Sequence of chain 1.A:
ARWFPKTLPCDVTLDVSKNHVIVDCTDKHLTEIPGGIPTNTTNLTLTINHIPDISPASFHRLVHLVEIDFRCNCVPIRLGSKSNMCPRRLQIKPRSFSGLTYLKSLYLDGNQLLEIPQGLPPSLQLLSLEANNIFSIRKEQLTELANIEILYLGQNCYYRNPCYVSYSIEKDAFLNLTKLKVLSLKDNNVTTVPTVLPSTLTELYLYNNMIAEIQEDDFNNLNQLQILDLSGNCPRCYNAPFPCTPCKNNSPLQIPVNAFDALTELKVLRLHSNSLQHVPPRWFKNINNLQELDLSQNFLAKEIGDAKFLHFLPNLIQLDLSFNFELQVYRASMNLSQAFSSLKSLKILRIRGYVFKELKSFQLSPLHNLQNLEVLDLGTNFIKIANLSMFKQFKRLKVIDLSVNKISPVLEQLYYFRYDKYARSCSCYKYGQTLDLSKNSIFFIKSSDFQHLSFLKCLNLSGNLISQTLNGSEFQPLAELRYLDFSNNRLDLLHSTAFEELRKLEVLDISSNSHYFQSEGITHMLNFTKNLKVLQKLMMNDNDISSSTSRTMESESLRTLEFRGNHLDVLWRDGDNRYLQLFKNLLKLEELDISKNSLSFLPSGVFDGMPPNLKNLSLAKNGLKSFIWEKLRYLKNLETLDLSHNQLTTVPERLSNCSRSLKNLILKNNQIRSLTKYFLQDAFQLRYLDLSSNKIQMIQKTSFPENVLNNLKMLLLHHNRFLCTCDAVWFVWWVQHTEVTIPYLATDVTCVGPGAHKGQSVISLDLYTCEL

A protein and the small-molecule ligand that binds it are described below.
Small molecule (SMILES): CC(=O)N[C@@H]1[C@@H](O)[C@H](O)[C@@H](CO)O[C@H]1O

Binding-site contacts:
Ligand atom O7 contacts residue LYS571 of chain 1.A at 3.6 Å.
Ligand atom C8 contacts residue ASN572 of chain 1.A at 3.5 Å.
Ligand atom N2 contacts residue SER537 of chain 1.A at 2.8 Å (h-bond).
Ligand atom C7 contacts residue SER537 of chain 1.A at 3.5 Å.
Ligand atom C8 contacts residue ASN568 of chain 1.A at 4.1 Å.
Ligand atom O7 contacts residue ASN568 of chain 1.A at 3.4 Å (h-bond).
Ligand atom O5 contacts residue ASN568 of chain 1.A at 2.2 Å (h-bond).
Ligand atom C8 contacts residue SER537 of chain 1.A at 3.2 Å.
Ligand atom C5 contacts residue MET566 of chain 1.A at 4.3 Å (hydrophobic).
Ligand atom O5 contacts residue SER591 of chain 1.A at 3.9 Å.
Ligand atom C8 contacts residue LYS571 of chain 1.A at 4.3 Å.
Ligand atom C7 contacts residue ASN568 of chain 1.A at 3.4 Å.
Ligand atom C2 contacts residue SER537 of chain 1.A at 3.8 Å.
Ligand atom O3 contacts residue SER537 of chain 1.A at 4.2 Å.
Ligand atom C5 contacts residue ASN568 of chain 1.A at 3.6 Å.
Ligand atom C3 contacts residue SER537 of chain 1.A at 4.0 Å.
Ligand atom C2 contacts residue ASN568 of chain 1.A at 2.5 Å.
Ligand atom N2 contacts residue ASN568 of chain 1.A at 3.0 Å (h-bond).
Ligand atom C4 contacts residue ASN568 of chain 1.A at 4.2 Å.
Ligand atom C1 contacts residue SER591 of chain 1.A at 4.4 Å.
Ligand atom O6 contacts residue THR590 of chain 1.A at 4.3 Å.
Ligand atom C1 contacts residue ASN568 of chain 1.A at 1.4 Å.
Ligand atom C3 contacts residue ASN568 of chain 1.A at 3.8 Å.
Ligand atom C1 contacts residue SER537 of chain 1.A at 4.2 Å.